Sequence of chain 2.A:
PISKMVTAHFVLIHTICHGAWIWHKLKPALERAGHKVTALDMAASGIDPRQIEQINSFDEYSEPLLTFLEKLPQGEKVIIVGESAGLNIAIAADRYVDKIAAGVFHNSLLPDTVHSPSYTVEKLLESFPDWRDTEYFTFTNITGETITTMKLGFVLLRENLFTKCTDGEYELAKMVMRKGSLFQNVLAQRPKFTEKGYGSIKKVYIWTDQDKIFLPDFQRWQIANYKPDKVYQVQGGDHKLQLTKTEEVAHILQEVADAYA

A protein and the small-molecule ligand that binds it are described below.
Small molecule (SMILES): CC(=O)CCl

Binding-site contacts:
Ligand atom O4 contacts residue HIS18 of chain 2.A at 3.5 Å.
Ligand atom C2 contacts residue THR15 of chain 2.A at 4.1 Å.
Ligand atom CL contacts residue PHE215 of chain 2.A at 3.7 Å.
Ligand atom O4 contacts residue SER84 of chain 2.A at 3.7 Å.
Ligand atom O4 contacts residue LEU162 of chain 2.A at 3.6 Å.
Ligand atom O4 contacts residue THR15 of chain 2.A at 3.3 Å.
Ligand atom C1 contacts residue TRP132 of chain 2.A at 4.0 Å (hydrophobic).
Ligand atom CL contacts residue SER84 of chain 2.A at 3.1 Å.
Ligand atom C1 contacts residue ILE16 of chain 2.A at 3.4 Å (hydrophobic).
Ligand atom C3 contacts residue CSA85 of chain 2.A at 3.0 Å.
Ligand atom C2 contacts residue CSA85 of chain 2.A at 3.6 Å.
Ligand atom CL contacts residue ILE214 of chain 2.A at 3.7 Å.
Ligand atom C2 contacts residue LEU153 of chain 2.A at 4.4 Å (hydrophobic).
Ligand atom C3 contacts residue PHE215 of chain 2.A at 4.2 Å (hydrophobic).
Ligand atom C1 contacts residue CSA85 of chain 2.A at 3.5 Å.
Ligand atom CL contacts residue LEU162 of chain 2.A at 4.0 Å.
Ligand atom CL contacts residue HIS240 of chain 2.A at 3.3 Å.
Ligand atom C2 contacts residue LEU162 of chain 2.A at 4.4 Å (hydrophobic).
Ligand atom C3 contacts residue SER84 of chain 2.A at 3.4 Å.
Ligand atom C2 contacts residue TRP132 of chain 2.A at 4.4 Å (hydrophobic).
Ligand atom O4 contacts residue ILE16 of chain 2.A at 4.3 Å.
Ligand atom C2 contacts residue SER84 of chain 2.A at 3.6 Å.
Ligand atom O4 contacts residue LEU153 of chain 2.A at 4.1 Å.
Ligand atom CL contacts residue CSA85 of chain 2.A at 4.3 Å.
Ligand atom C1 contacts residue LEU153 of chain 2.A at 4.2 Å (hydrophobic).
Ligand atom C3 contacts residue ILE214 of chain 2.A at 4.1 Å (hydrophobic).
Ligand atom C1 contacts residue THR15 of chain 2.A at 4.2 Å.
Ligand atom C3 contacts residue TRP132 of chain 2.A at 3.8 Å (hydrophobic).